Sequence of chain 3.O:
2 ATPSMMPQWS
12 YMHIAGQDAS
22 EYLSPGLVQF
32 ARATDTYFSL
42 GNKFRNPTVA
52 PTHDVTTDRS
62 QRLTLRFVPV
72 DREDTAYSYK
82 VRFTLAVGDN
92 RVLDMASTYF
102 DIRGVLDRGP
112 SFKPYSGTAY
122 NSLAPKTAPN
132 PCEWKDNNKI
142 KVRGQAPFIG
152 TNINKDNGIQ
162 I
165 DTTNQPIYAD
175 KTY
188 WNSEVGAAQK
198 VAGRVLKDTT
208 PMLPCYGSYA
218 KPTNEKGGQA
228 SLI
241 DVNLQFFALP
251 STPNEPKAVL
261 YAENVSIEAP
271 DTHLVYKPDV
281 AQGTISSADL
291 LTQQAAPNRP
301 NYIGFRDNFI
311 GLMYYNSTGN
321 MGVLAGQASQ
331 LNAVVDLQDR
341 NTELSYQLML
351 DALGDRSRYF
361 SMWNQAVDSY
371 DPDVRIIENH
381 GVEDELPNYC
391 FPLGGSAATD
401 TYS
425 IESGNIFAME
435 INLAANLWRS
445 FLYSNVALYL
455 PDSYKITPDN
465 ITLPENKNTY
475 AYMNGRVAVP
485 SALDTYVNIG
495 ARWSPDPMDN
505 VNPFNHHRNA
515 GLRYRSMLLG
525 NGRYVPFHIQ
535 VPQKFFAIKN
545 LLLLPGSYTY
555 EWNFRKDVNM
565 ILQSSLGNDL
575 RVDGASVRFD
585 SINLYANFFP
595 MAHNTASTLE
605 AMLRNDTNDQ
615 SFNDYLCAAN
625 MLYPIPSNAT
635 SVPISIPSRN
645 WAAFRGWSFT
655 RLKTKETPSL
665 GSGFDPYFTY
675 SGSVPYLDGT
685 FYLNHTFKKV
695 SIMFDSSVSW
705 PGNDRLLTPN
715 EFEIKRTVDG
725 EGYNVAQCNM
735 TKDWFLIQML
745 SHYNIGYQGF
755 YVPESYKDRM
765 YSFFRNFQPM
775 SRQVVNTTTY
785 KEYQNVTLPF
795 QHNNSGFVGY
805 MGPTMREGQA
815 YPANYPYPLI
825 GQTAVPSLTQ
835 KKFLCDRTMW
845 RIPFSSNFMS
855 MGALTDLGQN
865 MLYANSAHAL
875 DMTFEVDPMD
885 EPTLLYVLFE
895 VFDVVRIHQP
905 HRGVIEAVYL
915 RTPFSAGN

Sequence of chain 3.N:
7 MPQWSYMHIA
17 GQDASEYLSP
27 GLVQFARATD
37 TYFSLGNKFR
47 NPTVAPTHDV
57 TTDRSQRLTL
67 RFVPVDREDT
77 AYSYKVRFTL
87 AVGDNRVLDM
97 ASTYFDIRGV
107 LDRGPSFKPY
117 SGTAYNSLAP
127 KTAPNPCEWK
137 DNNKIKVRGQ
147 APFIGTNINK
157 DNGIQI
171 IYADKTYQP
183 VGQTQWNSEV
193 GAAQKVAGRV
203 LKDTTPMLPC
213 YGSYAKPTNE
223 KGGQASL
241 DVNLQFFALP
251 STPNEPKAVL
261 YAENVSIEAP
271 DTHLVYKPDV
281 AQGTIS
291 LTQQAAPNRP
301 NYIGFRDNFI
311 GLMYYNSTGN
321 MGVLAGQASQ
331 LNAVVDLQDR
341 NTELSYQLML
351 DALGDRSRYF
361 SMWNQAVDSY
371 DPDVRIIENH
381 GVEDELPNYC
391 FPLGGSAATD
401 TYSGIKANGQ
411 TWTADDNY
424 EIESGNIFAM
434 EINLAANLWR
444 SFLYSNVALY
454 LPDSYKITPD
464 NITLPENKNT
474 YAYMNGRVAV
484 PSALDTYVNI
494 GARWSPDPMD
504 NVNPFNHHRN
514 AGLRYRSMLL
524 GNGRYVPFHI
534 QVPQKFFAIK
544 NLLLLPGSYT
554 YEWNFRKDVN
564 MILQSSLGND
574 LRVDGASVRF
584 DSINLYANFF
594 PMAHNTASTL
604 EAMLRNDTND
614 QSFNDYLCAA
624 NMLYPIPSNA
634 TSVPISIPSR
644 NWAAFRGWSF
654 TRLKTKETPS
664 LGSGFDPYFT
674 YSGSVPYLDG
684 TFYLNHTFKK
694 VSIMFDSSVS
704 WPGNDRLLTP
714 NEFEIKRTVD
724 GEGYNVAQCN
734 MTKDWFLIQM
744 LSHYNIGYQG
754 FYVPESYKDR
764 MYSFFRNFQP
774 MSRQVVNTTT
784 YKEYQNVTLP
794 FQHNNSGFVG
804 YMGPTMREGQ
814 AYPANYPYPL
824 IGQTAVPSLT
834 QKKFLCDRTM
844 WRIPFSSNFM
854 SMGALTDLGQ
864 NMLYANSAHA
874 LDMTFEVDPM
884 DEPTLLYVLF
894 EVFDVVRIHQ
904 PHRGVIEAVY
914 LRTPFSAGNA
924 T

Binding-site contacts:
Ligand atom NH1 contacts residue PHE31 of chain 3.N at 3.0 Å.
Ligand atom CB contacts residue ALA34 of chain 3.N at 4.3 Å (hydrophobic).
Ligand atom O contacts residue THR49 of chain 3.O at 4.2 Å.
Ligand atom CG contacts residue TYR38 of chain 3.N at 3.7 Å (hydrophobic).
Ligand atom CE2 contacts residue ASP55 of chain 3.O at 3.6 Å.
Ligand atom NH2 contacts residue THR602 of chain 3.O at 4.4 Å.
Ligand atom CB contacts residue PRO52 of chain 3.O at 3.8 Å (hydrophobic).
Ligand atom CA contacts residue ALA51 of chain 3.O at 4.4 Å (hydrophobic).
Ligand atom CB contacts residue THR49 of chain 3.O at 4.0 Å.
Ligand atom O contacts residue ALA34 of chain 3.N at 4.1 Å.
Ligand atom CZ contacts residue PHE31 of chain 3.N at 4.3 Å (hydrophobic).
Ligand atom CB contacts residue PRO48 of chain 3.O at 3.9 Å (hydrophobic).
Ligand atom CD2 contacts residue ASP55 of chain 3.O at 3.8 Å.
Ligand atom CZ contacts residue PHE31 of chain 3.N at 4.2 Å (hydrophobic).
Ligand atom O contacts residue GLY17 of chain 3.O at 4.0 Å.
Ligand atom OG1 contacts residue PRO48 of chain 3.O at 3.1 Å.
Ligand atom NH2 contacts residue MET606 of chain 3.O at 4.2 Å.
Ligand atom CD2 contacts residue HIS54 of chain 3.O at 4.4 Å.
Ligand atom CD1 contacts residue ALA34 of chain 3.N at 4.3 Å (hydrophobic).
Ligand atom O contacts residue PRO52 of chain 3.O at 4.0 Å.
Ligand atom CA contacts residue VAL50 of chain 3.O at 3.0 Å (hydrophobic).
Ligand atom CD2 contacts residue TYR38 of chain 3.N at 3.8 Å (hydrophobic).
Ligand atom NH1 contacts residue MET606 of chain 3.O at 4.0 Å.
Ligand atom CB contacts residue TYR38 of chain 3.N at 3.6 Å (hydrophobic).
Ligand atom CB contacts residue VAL56 of chain 3.O at 4.2 Å (hydrophobic).
Ligand atom O contacts residue PRO48 of chain 3.O at 3.4 Å.
Ligand atom C contacts residue PRO48 of chain 3.O at 3.9 Å (hydrophobic).
Ligand atom CA contacts residue PRO52 of chain 3.O at 4.1 Å (hydrophobic).
Ligand atom C contacts residue PRO52 of chain 3.O at 4.2 Å (hydrophobic).
Ligand atom NH1 contacts residue GLY27 of chain 3.N at 4.4 Å.
Ligand atom CA contacts residue PRO48 of chain 3.O at 4.2 Å (hydrophobic).
Ligand atom N contacts residue VAL50 of chain 3.O at 3.6 Å (h-bond).
Ligand atom C contacts residue VAL50 of chain 3.O at 3.6 Å (hydrophobic).
Ligand atom CE2 contacts residue THR599 of chain 3.O at 4.2 Å.
Ligand atom O contacts residue VAL50 of chain 3.O at 3.7 Å.
Ligand atom N contacts residue VAL50 of chain 3.O at 4.2 Å.
Ligand atom OG1 contacts residue THR49 of chain 3.O at 4.2 Å.
Ligand atom CD1 contacts residue TYR38 of chain 3.N at 4.4 Å (hydrophobic).
Ligand atom CD2 contacts residue VAL56 of chain 3.O at 3.8 Å (hydrophobic).
Ligand atom N contacts residue PRO52 of chain 3.O at 4.0 Å.

A protein and the small-molecule ligand that binds it are described below.
Small molecule (SMILES): CSCC[C@H](NC(=O)[C@H](Cc1ccccc1)NC(=O)[C@H]1CCCN1C(=O)[C@@H](N)CCCN=C(N)N)C(=O)NCC(=O)N[C@@H](C=O)[C@@H](C)O

Sequence of chain 3.P:
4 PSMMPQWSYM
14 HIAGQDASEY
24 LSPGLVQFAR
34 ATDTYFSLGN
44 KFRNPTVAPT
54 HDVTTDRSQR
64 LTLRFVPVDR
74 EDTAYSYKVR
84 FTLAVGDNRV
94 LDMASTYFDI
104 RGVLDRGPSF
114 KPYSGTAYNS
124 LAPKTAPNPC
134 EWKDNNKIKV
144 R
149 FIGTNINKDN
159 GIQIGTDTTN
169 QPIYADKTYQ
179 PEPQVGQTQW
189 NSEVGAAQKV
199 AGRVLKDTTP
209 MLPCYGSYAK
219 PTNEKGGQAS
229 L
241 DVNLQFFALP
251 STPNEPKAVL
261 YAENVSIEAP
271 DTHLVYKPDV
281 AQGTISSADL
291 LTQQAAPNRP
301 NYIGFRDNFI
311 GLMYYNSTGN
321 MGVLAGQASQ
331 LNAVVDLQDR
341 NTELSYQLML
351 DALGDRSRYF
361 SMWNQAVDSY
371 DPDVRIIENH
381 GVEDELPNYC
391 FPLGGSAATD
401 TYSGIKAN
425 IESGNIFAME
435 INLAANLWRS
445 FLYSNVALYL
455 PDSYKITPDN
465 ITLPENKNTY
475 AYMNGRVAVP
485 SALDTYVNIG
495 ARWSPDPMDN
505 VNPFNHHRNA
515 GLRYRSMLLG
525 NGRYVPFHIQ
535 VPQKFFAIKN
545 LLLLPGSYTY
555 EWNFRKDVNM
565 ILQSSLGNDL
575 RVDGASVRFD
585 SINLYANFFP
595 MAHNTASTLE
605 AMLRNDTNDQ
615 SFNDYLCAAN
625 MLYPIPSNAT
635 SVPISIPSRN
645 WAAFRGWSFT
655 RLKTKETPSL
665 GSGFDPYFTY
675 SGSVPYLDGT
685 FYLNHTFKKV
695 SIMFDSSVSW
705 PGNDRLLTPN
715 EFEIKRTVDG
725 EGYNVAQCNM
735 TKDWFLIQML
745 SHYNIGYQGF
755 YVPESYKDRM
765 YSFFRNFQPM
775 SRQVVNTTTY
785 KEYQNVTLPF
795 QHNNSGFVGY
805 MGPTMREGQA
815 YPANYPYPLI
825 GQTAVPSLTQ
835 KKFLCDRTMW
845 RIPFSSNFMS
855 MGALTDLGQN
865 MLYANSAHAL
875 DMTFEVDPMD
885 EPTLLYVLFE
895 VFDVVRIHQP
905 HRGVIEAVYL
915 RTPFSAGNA